Sequence of chain 1.B:
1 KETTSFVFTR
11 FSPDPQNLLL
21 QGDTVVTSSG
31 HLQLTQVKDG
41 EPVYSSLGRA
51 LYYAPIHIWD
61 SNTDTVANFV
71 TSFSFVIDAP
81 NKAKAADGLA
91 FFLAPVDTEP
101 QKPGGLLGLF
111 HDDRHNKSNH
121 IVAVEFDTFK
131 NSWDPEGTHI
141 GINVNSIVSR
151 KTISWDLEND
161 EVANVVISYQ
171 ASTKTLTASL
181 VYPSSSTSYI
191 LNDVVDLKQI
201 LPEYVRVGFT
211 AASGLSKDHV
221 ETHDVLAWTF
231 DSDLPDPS

The protein below binds the small molecule below.
Small molecule (SMILES): CC(=O)N[C@H]1[C@H](Oc2ccc([N+](=O)[O-])cc2)O[C@H](CO)[C@@H](O[C@@H]2O[C@H](CO)[C@H](O)[C@H](O)[C@H]2NC(C)=O)[C@@H]1O

Binding-site contacts:
Ligand atom C5 contacts residue PHE129 of chain 1.B at 3.7 Å (hydrophobic).
Ligand atom NAP contacts residue LEU215 of chain 1.B at 3.9 Å.
Ligand atom O5 contacts residue LEU215 of chain 1.B at 3.6 Å.
Ligand atom CBG contacts residue GLY105 of chain 1.B at 3.9 Å.
Ligand atom C6 contacts residue SER216 of chain 1.B at 3.5 Å.
Ligand atom C2 contacts residue LEU215 of chain 1.B at 4.0 Å (hydrophobic).
Ligand atom O1 contacts residue LEU215 of chain 1.B at 3.4 Å.
Ligand atom C4 contacts residue LEU215 of chain 1.B at 4.1 Å (hydrophobic).
Ligand atom C6 contacts residue HIS219 of chain 1.B at 3.5 Å.
Ligand atom C4 contacts residue PHE129 of chain 1.B at 3.6 Å (hydrophobic).
Ligand atom O3 contacts residue ASP87 of chain 1.B at 2.6 Å (salt-bridge).
Ligand atom OAT contacts residue SER216 of chain 1.B at 3.9 Å.
Ligand atom CBK contacts residue TRP133 of chain 1.B at 4.1 Å (hydrophobic).
Ligand atom OBH contacts residue GLY104 of chain 1.B at 3.7 Å.
Ligand atom O4 contacts residue GLY214 of chain 1.B at 3.3 Å.
Ligand atom C6 contacts residue LEU215 of chain 1.B at 4.0 Å (hydrophobic).
Ligand atom OBH contacts residue GLY105 of chain 1.B at 3.0 Å (h-bond).
Ligand atom CBG contacts residue LEU215 of chain 1.B at 3.9 Å (hydrophobic).
Ligand atom OBH contacts residue PRO103 of chain 1.B at 4.1 Å.
Ligand atom CBK contacts residue ASN131 of chain 1.B at 4.1 Å.
Ligand atom OBH contacts residue LEU215 of chain 1.B at 3.3 Å.
Ligand atom CAS contacts residue LEU215 of chain 1.B at 3.8 Å (hydrophobic).
Ligand atom C6 contacts residue PHE129 of chain 1.B at 4.0 Å (hydrophobic).
Ligand atom O3 contacts residue PHE129 of chain 1.B at 3.6 Å.
Ligand atom C1 contacts residue LEU215 of chain 1.B at 4.0 Å (hydrophobic).
Ligand atom O6 contacts residue HIS219 of chain 1.B at 3.7 Å.
Ligand atom C4 contacts residue ASP87 of chain 1.B at 3.6 Å.
Ligand atom O4 contacts residue ALA86 of chain 1.B at 4.1 Å.
Ligand atom C3 contacts residue ASP87 of chain 1.B at 3.6 Å.
Ligand atom O3 contacts residue GLY104 of chain 1.B at 4.1 Å.
Ligand atom O4 contacts residue LEU215 of chain 1.B at 3.0 Å (h-bond).
Ligand atom O4 contacts residue ASP87 of chain 1.B at 2.7 Å (salt-bridge).
Ligand atom O3 contacts residue ASN131 of chain 1.B at 2.8 Å (h-bond).
Ligand atom O6 contacts residue SER216 of chain 1.B at 2.6 Å (h-bond).
Ligand atom N2 contacts residue ASN131 of chain 1.B at 3.6 Å.
Ligand atom C3 contacts residue PHE129 of chain 1.B at 3.4 Å (hydrophobic).
Ligand atom C3 contacts residue ASN131 of chain 1.B at 3.4 Å.
Ligand atom O3 contacts residue GLY105 of chain 1.B at 3.1 Å (h-bond).
Ligand atom CBG contacts residue ASN131 of chain 1.B at 3.8 Å.
Ligand atom CAW contacts residue LEU215 of chain 1.B at 4.1 Å (hydrophobic).